The small molecule below binds the protein below.
Small molecule (SMILES): COc1ccc(NC(=O)Nc2cccc(-c3ncn(C[C@@H]4CCCO4)c3-c3nc4c(N)ncnc4s3)c2)cc1

Binding-site contacts:
Ligand atom C22 contacts residue PHE382 of chain 1.A at 3.6 Å (hydrophobic).
Ligand atom C7 contacts residue TYR467 of chain 1.A at 3.7 Å (hydrophobic).
Ligand atom N34 contacts residue TYR344 of chain 1.A at 3.2 Å (h-bond).
Ligand atom O29 contacts residue MET504 of chain 1.A at 3.5 Å.
Ligand atom C35 contacts residue ILE364 of chain 1.A at 3.1 Å (hydrophobic).
Ligand atom C8 contacts residue TYR384 of chain 1.A at 3.7 Å (hydrophobic).
Ligand atom C37 contacts residue MET340 of chain 1.A at 3.5 Å (hydrophobic).
Ligand atom C8 contacts residue SO41 of chain 1.B at 3.4 Å.
Ligand atom N36 contacts residue MET340 of chain 1.A at 3.6 Å.
Ligand atom C22 contacts residue GLN385 of chain 1.A at 3.3 Å.
Ligand atom N9 contacts residue TYR467 of chain 1.A at 3.5 Å (h-bond).
Ligand atom C35 contacts residue TYR344 of chain 1.A at 3.4 Å (hydrophobic).
Ligand atom C10 contacts residue TYR384 of chain 1.A at 3.4 Å (hydrophobic).
Ligand atom C32 contacts residue MET340 of chain 1.A at 3.5 Å (hydrophobic).
Ligand atom C1 contacts residue MET420 of chain 1.A at 3.6 Å (hydrophobic).
Ligand atom C18 contacts residue LEU500 of chain 1.A at 3.6 Å (hydrophobic).
Ligand atom C10 contacts residue TYR467 of chain 1.A at 3.2 Å (hydrophobic).
Ligand atom C3 contacts residue SO41 of chain 1.B at 3.4 Å.
Ligand atom C5 contacts residue TYR467 of chain 1.A at 3.7 Å (hydrophobic).
Ligand atom C33 contacts residue MET340 of chain 1.A at 3.5 Å (hydrophobic).
Ligand atom O2 contacts residue LEU409 of chain 1.A at 3.4 Å.
Ligand atom C15 contacts residue TRP337 of chain 1.A at 3.5 Å (hydrophobic).
Ligand atom C14 contacts residue TRP337 of chain 1.A at 3.5 Å (hydrophobic).
Ligand atom C13 contacts residue ASP336 of chain 1.A at 3.7 Å.
Ligand atom N36 contacts residue ILE364 of chain 1.A at 3.2 Å (h-bond).
Ligand atom C10 contacts residue ASP336 of chain 1.A at 3.2 Å.
Ligand atom N9 contacts residue ASP336 of chain 1.A at 2.7 Å (salt-bridge).
Ligand atom C4 contacts residue SO41 of chain 1.B at 3.7 Å.
Ligand atom N23 contacts residue GLN385 of chain 1.A at 2.7 Å (h-bond).
Ligand atom N12 contacts residue ASP336 of chain 1.A at 2.7 Å (salt-bridge).
Ligand atom C7 contacts residue TYR384 of chain 1.A at 3.4 Å (hydrophobic).
Ligand atom O11 contacts residue TYR467 of chain 1.A at 2.7 Å (h-bond).
Ligand atom N23 contacts residue PHE382 of chain 1.A at 3.7 Å.
Ligand atom C6 contacts residue TYR467 of chain 1.A at 3.3 Å (hydrophobic).
Ligand atom O11 contacts residue TYR384 of chain 1.A at 2.6 Å (h-bond).
Ligand atom N34 contacts residue MET340 of chain 1.A at 3.5 Å (h-bond).
Ligand atom C35 contacts residue MET340 of chain 1.A at 3.5 Å (hydrophobic).
Ligand atom C19 contacts residue GLN385 of chain 1.A at 3.6 Å.
Ligand atom C4 contacts residue PHE268 of chain 1.A at 3.4 Å (hydrophobic).
Ligand atom C5 contacts residue PHE268 of chain 1.A at 3.2 Å (hydrophobic).

Sequence of chain 1.A:
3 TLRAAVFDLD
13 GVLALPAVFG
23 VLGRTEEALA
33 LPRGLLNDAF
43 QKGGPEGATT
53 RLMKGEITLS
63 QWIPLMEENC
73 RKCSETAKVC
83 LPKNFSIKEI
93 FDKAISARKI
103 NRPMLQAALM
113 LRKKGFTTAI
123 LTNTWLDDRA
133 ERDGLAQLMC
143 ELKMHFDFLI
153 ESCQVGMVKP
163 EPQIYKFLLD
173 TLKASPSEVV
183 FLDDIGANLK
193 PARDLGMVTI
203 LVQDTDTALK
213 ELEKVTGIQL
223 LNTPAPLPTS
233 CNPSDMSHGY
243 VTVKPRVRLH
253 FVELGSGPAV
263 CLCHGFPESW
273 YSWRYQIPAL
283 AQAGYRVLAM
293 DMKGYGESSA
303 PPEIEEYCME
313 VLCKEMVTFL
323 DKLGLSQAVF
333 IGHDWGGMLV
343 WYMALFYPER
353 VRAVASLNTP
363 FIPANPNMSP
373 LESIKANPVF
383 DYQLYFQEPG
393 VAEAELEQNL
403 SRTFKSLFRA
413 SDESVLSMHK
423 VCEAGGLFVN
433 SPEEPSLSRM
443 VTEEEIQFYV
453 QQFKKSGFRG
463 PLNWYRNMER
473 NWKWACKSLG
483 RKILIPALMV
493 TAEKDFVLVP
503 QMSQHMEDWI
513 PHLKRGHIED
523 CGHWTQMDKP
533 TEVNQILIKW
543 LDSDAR